Sequence of chain 1.C:
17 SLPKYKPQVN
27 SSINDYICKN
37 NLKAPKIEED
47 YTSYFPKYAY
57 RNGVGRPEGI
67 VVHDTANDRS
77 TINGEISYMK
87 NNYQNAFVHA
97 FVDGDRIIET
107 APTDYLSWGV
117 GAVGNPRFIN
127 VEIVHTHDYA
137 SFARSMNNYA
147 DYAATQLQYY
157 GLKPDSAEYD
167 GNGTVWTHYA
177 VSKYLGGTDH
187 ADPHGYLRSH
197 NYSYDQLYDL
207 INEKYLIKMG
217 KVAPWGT

Sequence of chain 1.E:
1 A

This protein binds this small molecule.
Small molecule (SMILES): CC(=O)N[C@@H]1[C@@H](O[C@H](C)C(=O)O)[C@H](O)[C@@H](CO)O[C@@H]1O

Binding-site contacts:
Ligand atom C1 contacts residue GLU81 of chain 1.C at 3.3 Å.
Ligand atom C11 contacts residue HIS186 of chain 1.C at 4.4 Å.
Ligand atom C3 contacts residue THR71 of chain 1.C at 3.6 Å.
Ligand atom O1 contacts residue THR71 of chain 1.C at 3.4 Å (h-bond).
Ligand atom C10 contacts residue HIS186 of chain 1.C at 4.0 Å.
Ligand atom C8 contacts residue ALA1 of chain 1.E at 4.1 Å (hydrophobic).
Ligand atom O10 contacts residue ZGL2 of chain 1.E at 4.0 Å.
Ligand atom C10 contacts residue ALA1 of chain 1.E at 1.3 Å (hydrophobic).
Ligand atom C1 contacts residue THR71 of chain 1.C at 4.4 Å.
Ligand atom C11 contacts residue ALA72 of chain 1.C at 4.0 Å (hydrophobic).
Ligand atom C9 contacts residue ALA1 of chain 1.E at 2.4 Å (hydrophobic).
Ligand atom C11 contacts residue ALA1 of chain 1.E at 3.7 Å (hydrophobic).
Ligand atom C7 contacts residue GLU81 of chain 1.C at 3.7 Å.
Ligand atom O10 contacts residue ALA1 of chain 1.E at 2.3 Å (h-bond).
Ligand atom C8 contacts residue GLU81 of chain 1.C at 3.6 Å.
Ligand atom C10 contacts residue ZGL2 of chain 1.E at 4.3 Å.
Ligand atom N2 contacts residue GLU81 of chain 1.C at 3.0 Å (salt-bridge).
Ligand atom C10 contacts residue GLU128 of chain 1.C at 4.4 Å.
Ligand atom C1 contacts residue ASN73 of chain 1.C at 4.0 Å.
Ligand atom C9 contacts residue THR71 of chain 1.C at 3.8 Å.
Ligand atom O5 contacts residue ASN73 of chain 1.C at 4.0 Å.
Ligand atom O1 contacts residue ASN73 of chain 1.C at 3.0 Å (h-bond).
Ligand atom C2 contacts residue THR71 of chain 1.C at 4.2 Å.
Ligand atom O3 contacts residue THR71 of chain 1.C at 4.2 Å.
Ligand atom C7 contacts residue ALA1 of chain 1.E at 3.3 Å (hydrophobic).
Ligand atom N2 contacts residue ALA1 of chain 1.E at 4.0 Å.
Ligand atom C5 contacts residue ASN73 of chain 1.C at 4.2 Å.
Ligand atom C3 contacts residue ALA1 of chain 1.E at 4.1 Å (hydrophobic).
Ligand atom O1 contacts residue GLU81 of chain 1.C at 2.8 Å (salt-bridge).
Ligand atom O3 contacts residue ALA1 of chain 1.E at 2.8 Å (h-bond).
Ligand atom N2 contacts residue THR71 of chain 1.C at 4.0 Å.
Ligand atom C8 contacts residue PHE97 of chain 1.C at 3.7 Å (hydrophobic).
Ligand atom O7 contacts residue ALA1 of chain 1.E at 2.8 Å (h-bond).
Ligand atom C8 contacts residue GLU128 of chain 1.C at 3.5 Å.
Ligand atom O5 contacts residue TYR84 of chain 1.C at 4.1 Å.
Ligand atom C2 contacts residue GLU81 of chain 1.C at 3.7 Å.
Ligand atom O10 contacts residue HIS186 of chain 1.C at 2.8 Å (h-bond).
Ligand atom C7 contacts residue GLU128 of chain 1.C at 4.2 Å.
Ligand atom O6 contacts residue ASN73 of chain 1.C at 4.2 Å.
Ligand atom C11 contacts residue THR71 of chain 1.C at 3.9 Å.